Binding-site contacts:
Ligand atom O3 contacts residue TRP582 of chain 1.A at 4.1 Å.
Ligand atom O5 contacts residue TRP546 of chain 1.A at 3.8 Å.
Ligand atom O3 contacts residue HIS373 of chain 1.A at 3.2 Å.
Ligand atom C3 contacts residue ARG274 of chain 1.A at 3.9 Å.
Ligand atom O4 contacts residue GLU584 of chain 1.A at 2.6 Å (salt-bridge).
Ligand atom C3 contacts residue TRP582 of chain 1.A at 3.8 Å (hydrophobic).
Ligand atom S1 contacts residue TYR530 of chain 1.A at 3.1 Å (h-bond).
Ligand atom O4 contacts residue ARG274 of chain 1.A at 2.8 Å (salt-bridge).
Ligand atom C8 contacts residue ASP437 of chain 1.A at 3.7 Å.
Ligand atom C1 contacts residue GLU438 of chain 1.A at 4.1 Å.
Ligand atom C2 contacts residue GLU438 of chain 1.A at 3.6 Å.
Ligand atom C7 contacts residue ASP437 of chain 1.A at 3.6 Å.
Ligand atom O3 contacts residue ARG274 of chain 1.A at 2.7 Å (salt-bridge).
Ligand atom C4 contacts residue GLU584 of chain 1.A at 3.2 Å.
Ligand atom C6 contacts residue TRP546 of chain 1.A at 3.6 Å (hydrophobic).
Ligand atom C1 contacts residue TRP505 of chain 1.A at 3.5 Å (hydrophobic).
Ligand atom O6 contacts residue TYR530 of chain 1.A at 3.6 Å.
Ligand atom C6 contacts residue ASP532 of chain 1.A at 3.4 Å.
Ligand atom C5 contacts residue GLU584 of chain 1.A at 4.0 Å.
Ligand atom O3 contacts residue ASP437 of chain 1.A at 3.9 Å.
Ligand atom C7 contacts residue TRP505 of chain 1.A at 4.0 Å (hydrophobic).
Ligand atom N2 contacts residue GLU438 of chain 1.A at 4.0 Å.
Ligand atom C4 contacts residue TRP582 of chain 1.A at 3.9 Å (hydrophobic).
Ligand atom S1 contacts residue TRP582 of chain 1.A at 3.5 Å.
Ligand atom O6 contacts residue ASP532 of chain 1.A at 3.0 Å (salt-bridge).
Ligand atom O4 contacts residue TRP582 of chain 1.A at 3.3 Å.
Ligand atom O6 contacts residue MET533 of chain 1.A at 3.9 Å.
Ligand atom C2 contacts residue ASP437 of chain 1.A at 3.9 Å.
Ligand atom C7 contacts residue TRP582 of chain 1.A at 3.6 Å (hydrophobic).
Ligand atom O6 contacts residue TRP546 of chain 1.A at 2.7 Å (h-bond).
Ligand atom C6 contacts residue GLU584 of chain 1.A at 3.6 Å.
Ligand atom O6 contacts residue TRP582 of chain 1.A at 3.9 Å.
Ligand atom N2 contacts residue ASP437 of chain 1.A at 2.7 Å (salt-bridge).
Ligand atom C6 contacts residue TRP582 of chain 1.A at 3.9 Å (hydrophobic).
Ligand atom C8 contacts residue TRP505 of chain 1.A at 3.5 Å (hydrophobic).
Ligand atom C8 contacts residue TRP487 of chain 1.A at 3.5 Å (hydrophobic).
Ligand atom C8 contacts residue TRP582 of chain 1.A at 4.0 Å (hydrophobic).
Ligand atom S1 contacts residue TRP505 of chain 1.A at 3.6 Å.
Ligand atom C4 contacts residue ARG274 of chain 1.A at 3.7 Å.
Ligand atom C5 contacts residue TRP582 of chain 1.A at 3.7 Å (hydrophobic).

Sequence of chain 1.A:
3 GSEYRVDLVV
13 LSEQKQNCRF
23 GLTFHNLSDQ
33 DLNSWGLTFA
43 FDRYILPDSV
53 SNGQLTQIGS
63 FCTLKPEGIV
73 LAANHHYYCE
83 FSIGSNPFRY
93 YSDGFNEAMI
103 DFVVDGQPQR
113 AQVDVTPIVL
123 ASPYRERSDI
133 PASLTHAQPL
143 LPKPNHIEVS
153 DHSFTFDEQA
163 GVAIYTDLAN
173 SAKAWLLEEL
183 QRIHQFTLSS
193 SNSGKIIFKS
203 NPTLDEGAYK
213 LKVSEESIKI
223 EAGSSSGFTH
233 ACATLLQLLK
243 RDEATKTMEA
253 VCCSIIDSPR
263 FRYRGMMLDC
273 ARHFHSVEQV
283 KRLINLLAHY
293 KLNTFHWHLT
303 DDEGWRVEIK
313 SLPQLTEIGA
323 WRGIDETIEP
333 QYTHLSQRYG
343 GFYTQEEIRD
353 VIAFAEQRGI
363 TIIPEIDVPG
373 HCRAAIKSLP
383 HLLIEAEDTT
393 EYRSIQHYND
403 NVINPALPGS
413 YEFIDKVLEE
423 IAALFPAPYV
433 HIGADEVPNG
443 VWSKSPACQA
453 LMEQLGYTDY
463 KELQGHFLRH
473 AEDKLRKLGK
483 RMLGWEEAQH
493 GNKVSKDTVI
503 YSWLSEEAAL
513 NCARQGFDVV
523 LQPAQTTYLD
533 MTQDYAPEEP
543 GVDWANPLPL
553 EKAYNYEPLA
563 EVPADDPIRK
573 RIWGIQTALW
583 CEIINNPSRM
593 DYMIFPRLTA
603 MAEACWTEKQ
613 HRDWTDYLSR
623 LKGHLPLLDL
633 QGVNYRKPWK

A protein and the small-molecule ligand that binds it are described below.
Small molecule (SMILES): CC1=N[C@@H]2[C@@H](O)[C@H](O)[C@@H](CO)O[C@@H]2S1